Binding-site contacts:
Ligand atom C27 contacts residue TYR47 of chain 1.D at 3.5 Å (hydrophobic).
Ligand atom BR2 contacts residue TYR64 of chain 1.D at 3.6 Å.
Ligand atom O22 contacts residue LEU36 of chain 1.D at 3.2 Å.
Ligand atom O18 contacts residue LEU110 of chain 1.D at 2.8 Å.
Ligand atom O17 contacts residue SER129 of chain 1.D at 3.2 Å (h-bond).
Ligand atom O2 contacts residue GLY38 of chain 1.D at 3.4 Å.
Ligand atom C12 contacts residue TRP88 of chain 1.D at 3.3 Å (hydrophobic).
Ligand atom C7 contacts residue ASP73 of chain 1.D at 3.4 Å.
Ligand atom O2 contacts residue LEU40 of chain 1.D at 3.4 Å.
Ligand atom O19 contacts residue TRP60 of chain 1.D at 3.2 Å (h-bond).
Ligand atom C1 contacts residue TYR64 of chain 1.D at 3.6 Å (hydrophobic).
Ligand atom N16 contacts residue TRP60 of chain 1.D at 3.5 Å (h-bond).
Ligand atom C13 contacts residue TRP88 of chain 1.D at 3.6 Å (hydrophobic).
Ligand atom C28 contacts residue TYR47 of chain 1.D at 3.7 Å (hydrophobic).
Ligand atom O2 contacts residue LEU39 of chain 1.D at 3.3 Å (h-bond).
Ligand atom C30 contacts residue ALA127 of chain 1.D at 3.5 Å (hydrophobic).
Ligand atom C2 contacts residue TYR64 of chain 1.D at 3.5 Å (hydrophobic).
Ligand atom O2 contacts residue LEU125 of chain 1.D at 3.6 Å.
Ligand atom C3 contacts residue TYR64 of chain 1.D at 3.5 Å (hydrophobic).
Ligand atom C6 contacts residue TYR64 of chain 1.D at 3.6 Å (hydrophobic).
Ligand atom O3 contacts residue ALA50 of chain 1.D at 3.3 Å.
Ligand atom O18 contacts residue TYR56 of chain 1.D at 3.6 Å.
Ligand atom C12 contacts residue THR75 of chain 1.D at 3.6 Å.
Ligand atom O22 contacts residue GLY38 of chain 1.D at 3.7 Å.
Ligand atom O2 contacts residue ALA50 of chain 1.D at 3.6 Å.
Ligand atom C13 contacts residue TYR93 of chain 1.D at 3.2 Å (hydrophobic).
Ligand atom O19 contacts residue TYR56 of chain 1.D at 3.5 Å.
Ligand atom C11 contacts residue TRP88 of chain 1.D at 3.7 Å (hydrophobic).
Ligand atom O18 contacts residue TRP60 of chain 1.D at 3.2 Å (h-bond).
Ligand atom O17 contacts residue TYR56 of chain 1.D at 2.7 Å (h-bond).
Ligand atom BR2 contacts residue TRP60 of chain 1.D at 3.7 Å.
Ligand atom C5 contacts residue LEU36 of chain 1.D at 3.7 Å (hydrophobic).
Ligand atom N8 contacts residue ASP73 of chain 1.D at 2.9 Å (salt-bridge).
Ligand atom N8 contacts residue THR75 of chain 1.D at 3.7 Å.
Ligand atom C4 contacts residue LEU36 of chain 1.D at 3.5 Å (hydrophobic).
Ligand atom N16 contacts residue TYR56 of chain 1.D at 3.7 Å.
Ligand atom C11 contacts residue THR75 of chain 1.D at 3.5 Å.
Ligand atom C27 contacts residue GLY126 of chain 1.D at 3.6 Å.
Ligand atom C4 contacts residue TYR64 of chain 1.D at 3.6 Å (hydrophobic).
Ligand atom C5 contacts residue TYR64 of chain 1.D at 3.5 Å (hydrophobic).

Sequence of chain 1.D:
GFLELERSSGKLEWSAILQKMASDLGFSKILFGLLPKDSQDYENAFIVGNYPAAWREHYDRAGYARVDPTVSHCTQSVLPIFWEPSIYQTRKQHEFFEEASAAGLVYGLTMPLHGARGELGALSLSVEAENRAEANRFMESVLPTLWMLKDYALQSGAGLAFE

The small molecule below binds the protein below.
Small molecule (SMILES): O=C(NCc1cc(Br)cc(Br)c1OC(=O)c1ccccc1[N+](=O)[O-])c1ccccc1[N+](=O)[O-]